This protein binds this small molecule.
Small molecule (SMILES): NC(=O)[C@H](CO)NC(=O)CNOCc1ccc(S(N)(=O)=O)cc1

Binding-site contacts:
Ligand atom C4 contacts residue PRO201 of chain 1.A at 4.0 Å (hydrophobic).
Ligand atom N1 contacts residue PHE130 of chain 1.A at 3.6 Å.
Ligand atom C11 contacts residue VAL121 of chain 1.A at 3.8 Å (hydrophobic).
Ligand atom C5 contacts residue LEU197 of chain 1.A at 3.9 Å (hydrophobic).
Ligand atom O6 contacts residue VAL121 of chain 1.A at 3.9 Å.
Ligand atom S1 contacts residue THR198 of chain 1.A at 3.9 Å.
Ligand atom O5 contacts residue LEU197 of chain 1.A at 3.4 Å.
Ligand atom N4 contacts residue ZN1 of chain 1.B at 2.0 Å.
Ligand atom O6 contacts residue ZN1 of chain 1.B at 3.0 Å.
Ligand atom N4 contacts residue HIS94 of chain 1.A at 3.3 Å (h-bond).
Ligand atom O3 contacts residue VAL134 of chain 1.A at 3.7 Å.
Ligand atom C10 contacts residue LEU197 of chain 1.A at 3.9 Å (hydrophobic).
Ligand atom S1 contacts residue HIS119 of chain 1.A at 3.9 Å.
Ligand atom C9 contacts residue THR199 of chain 1.A at 3.2 Å.
Ligand atom C12 contacts residue GLN92 of chain 1.A at 3.8 Å.
Ligand atom O3 contacts residue LEU203 of chain 1.A at 4.0 Å.
Ligand atom O6 contacts residue HIS119 of chain 1.A at 3.4 Å (h-bond).
Ligand atom O4 contacts residue LEU197 of chain 1.A at 3.5 Å.
Ligand atom S1 contacts residue HIS94 of chain 1.A at 3.9 Å.
Ligand atom C8 contacts residue LEU197 of chain 1.A at 4.0 Å (hydrophobic).
Ligand atom O6 contacts residue HIS94 of chain 1.A at 3.3 Å.
Ligand atom O5 contacts residue TRP208 of chain 1.A at 3.5 Å.
Ligand atom C5 contacts residue PRO201 of chain 1.A at 3.8 Å (hydrophobic).
Ligand atom O5 contacts residue THR198 of chain 1.A at 3.0 Å (h-bond).
Ligand atom C11 contacts residue LEU197 of chain 1.A at 3.9 Å (hydrophobic).
Ligand atom C7 contacts residue LEU197 of chain 1.A at 4.0 Å (hydrophobic).
Ligand atom O4 contacts residue PHE130 of chain 1.A at 3.8 Å.
Ligand atom C8 contacts residue THR199 of chain 1.A at 3.2 Å.
Ligand atom O3 contacts residue PRO201 of chain 1.A at 3.6 Å.
Ligand atom N4 contacts residue HIS96 of chain 1.A at 3.3 Å (h-bond).
Ligand atom C5 contacts residue PHE130 of chain 1.A at 4.0 Å (hydrophobic).
Ligand atom S1 contacts residue ZN1 of chain 1.B at 3.0 Å.
Ligand atom O6 contacts residue VAL142 of chain 1.A at 3.8 Å.
Ligand atom N4 contacts residue HIS119 of chain 1.A at 3.4 Å (h-bond).
Ligand atom C12 contacts residue LEU197 of chain 1.A at 4.0 Å (hydrophobic).
Ligand atom N4 contacts residue THR198 of chain 1.A at 2.8 Å (h-bond).
Ligand atom C11 contacts residue HIS94 of chain 1.A at 4.0 Å.
Ligand atom O1 contacts residue GLY131 of chain 1.A at 3.6 Å.
Ligand atom C9 contacts residue LEU197 of chain 1.A at 3.8 Å (hydrophobic).
Ligand atom N3 contacts residue PHE130 of chain 1.A at 3.8 Å.

Sequence of chain 1.A:
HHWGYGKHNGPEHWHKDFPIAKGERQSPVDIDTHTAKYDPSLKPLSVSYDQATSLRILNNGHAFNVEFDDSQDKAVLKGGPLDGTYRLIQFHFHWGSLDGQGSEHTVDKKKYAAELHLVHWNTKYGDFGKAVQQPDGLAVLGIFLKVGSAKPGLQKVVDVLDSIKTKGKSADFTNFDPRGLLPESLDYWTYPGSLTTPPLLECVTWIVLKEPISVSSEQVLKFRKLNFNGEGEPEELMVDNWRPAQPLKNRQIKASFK